Binding-site contacts:
Ligand atom C3 contacts residue ASN408 of chain 2.A at 3.8 Å.
Ligand atom O5 contacts residue ASN408 of chain 2.A at 2.3 Å (h-bond).
Ligand atom O6 contacts residue SER449 of chain 2.A at 4.2 Å.
Ligand atom C8 contacts residue ILE451 of chain 2.A at 3.8 Å (hydrophobic).
Ligand atom O7 contacts residue ASN408 of chain 2.A at 3.2 Å (h-bond).
Ligand atom C2 contacts residue ASN408 of chain 2.A at 2.5 Å.
Ligand atom N2 contacts residue ASN408 of chain 2.A at 2.9 Å (h-bond).
Ligand atom O6 contacts residue THR410 of chain 2.A at 3.4 Å (h-bond).
Ligand atom C5 contacts residue ASN408 of chain 2.A at 3.6 Å.
Ligand atom C1 contacts residue ASN408 of chain 2.A at 1.4 Å.
Ligand atom O7 contacts residue ILE398 of chain 2.A at 3.8 Å.
Ligand atom C4 contacts residue ASN408 of chain 2.A at 4.2 Å.
Ligand atom C7 contacts residue ASN408 of chain 2.A at 3.3 Å.

Sequence of chain 2.A:
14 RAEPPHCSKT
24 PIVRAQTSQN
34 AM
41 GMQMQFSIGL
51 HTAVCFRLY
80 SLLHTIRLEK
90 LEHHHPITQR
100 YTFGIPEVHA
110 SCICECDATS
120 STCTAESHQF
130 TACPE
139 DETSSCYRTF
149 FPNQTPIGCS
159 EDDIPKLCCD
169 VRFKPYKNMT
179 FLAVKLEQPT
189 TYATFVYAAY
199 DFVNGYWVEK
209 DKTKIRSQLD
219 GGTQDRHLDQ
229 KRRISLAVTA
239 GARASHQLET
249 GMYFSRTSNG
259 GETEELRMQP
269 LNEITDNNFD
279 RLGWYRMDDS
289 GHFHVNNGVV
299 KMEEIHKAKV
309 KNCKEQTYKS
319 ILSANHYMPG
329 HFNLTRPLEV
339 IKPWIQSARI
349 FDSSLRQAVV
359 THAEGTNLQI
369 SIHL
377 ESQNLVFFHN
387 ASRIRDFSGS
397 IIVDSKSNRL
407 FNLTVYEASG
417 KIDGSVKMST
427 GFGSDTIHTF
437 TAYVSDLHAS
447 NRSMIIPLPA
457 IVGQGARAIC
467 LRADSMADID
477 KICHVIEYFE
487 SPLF

The protein below binds the small molecule below.
Small molecule (SMILES): CC(=O)N[C@@H]1[C@@H](O)[C@H](O)[C@@H](CO)O[C@H]1O